This small molecule binds to this protein.
Small molecule (SMILES): CC(=O)C(=O)O

Sequence of chain 5.A:
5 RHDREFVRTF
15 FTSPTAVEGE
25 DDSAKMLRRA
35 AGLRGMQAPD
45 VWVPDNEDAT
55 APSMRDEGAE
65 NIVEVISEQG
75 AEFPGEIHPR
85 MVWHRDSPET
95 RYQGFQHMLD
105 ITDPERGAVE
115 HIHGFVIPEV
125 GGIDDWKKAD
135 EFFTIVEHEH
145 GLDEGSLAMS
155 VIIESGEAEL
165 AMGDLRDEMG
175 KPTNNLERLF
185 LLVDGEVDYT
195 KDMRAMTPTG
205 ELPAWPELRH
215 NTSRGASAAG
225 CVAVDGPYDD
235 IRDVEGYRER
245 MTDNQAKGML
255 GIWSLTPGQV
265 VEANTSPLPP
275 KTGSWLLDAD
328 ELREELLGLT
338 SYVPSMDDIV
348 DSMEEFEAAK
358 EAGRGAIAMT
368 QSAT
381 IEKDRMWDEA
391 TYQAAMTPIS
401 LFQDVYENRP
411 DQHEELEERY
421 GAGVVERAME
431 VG

Binding-site contacts:
Ligand atom CB contacts residue GLY189 of chain 5.A at 4.2 Å.
Ligand atom OXT contacts residue VAL191 of chain 5.A at 2.8 Å (h-bond).
Ligand atom CA contacts residue MG1 of chain 5.D at 2.8 Å.
Ligand atom CB contacts residue PRO231 of chain 5.A at 3.3 Å (hydrophobic).
Ligand atom CB contacts residue ARG84 of chain 5.A at 4.2 Å.
Ligand atom O contacts residue GLU158 of chain 5.A at 2.7 Å (salt-bridge).
Ligand atom C contacts residue GLU190 of chain 5.A at 4.3 Å.
Ligand atom O contacts residue MG1 of chain 5.D at 1.9 Å.
Ligand atom OXT contacts residue MG1 of chain 5.D at 4.0 Å.
Ligand atom OXT contacts residue ASP192 of chain 5.A at 3.7 Å.
Ligand atom C contacts residue VAL191 of chain 5.A at 3.7 Å (hydrophobic).
Ligand atom OXT contacts residue GLY189 of chain 5.A at 3.0 Å.
Ligand atom O3 contacts residue MG1 of chain 5.D at 2.2 Å.
Ligand atom CA contacts residue GLY189 of chain 5.A at 4.0 Å.
Ligand atom C contacts residue MG1 of chain 5.D at 2.8 Å.
Ligand atom O3 contacts residue ACO1 of chain 5.B at 2.9 Å (h-bond).
Ligand atom O3 contacts residue ASP192 of chain 5.A at 4.0 Å.
Ligand atom C contacts residue GLU158 of chain 5.A at 3.4 Å.
Ligand atom O3 contacts residue ARG84 of chain 5.A at 2.8 Å (salt-bridge).
Ligand atom O contacts residue VAL191 of chain 5.A at 3.9 Å.
Ligand atom O contacts residue ALA390 of chain 5.A at 4.0 Å.
Ligand atom O3 contacts residue GLU158 of chain 5.A at 3.3 Å (salt-bridge).
Ligand atom OXT contacts residue GLU158 of chain 5.A at 4.3 Å.
Ligand atom CA contacts residue TRP257 of chain 5.A at 4.1 Å (hydrophobic).
Ligand atom C contacts residue ASP192 of chain 5.A at 3.7 Å.
Ligand atom C contacts residue GLY189 of chain 5.A at 3.6 Å.
Ligand atom O contacts residue GLY189 of chain 5.A at 3.8 Å.
Ligand atom CB contacts residue ACO1 of chain 5.B at 2.7 Å.
Ligand atom CA contacts residue GLU158 of chain 5.A at 3.6 Å.
Ligand atom CB contacts residue TRP257 of chain 5.A at 3.2 Å (hydrophobic).
Ligand atom OXT contacts residue PRO231 of chain 5.A at 3.8 Å.
Ligand atom OXT contacts residue ACO1 of chain 5.B at 3.1 Å.
Ligand atom C contacts residue ACO1 of chain 5.B at 2.7 Å.
Ligand atom O3 contacts residue TRP257 of chain 5.A at 4.1 Å.
Ligand atom OXT contacts residue GLU190 of chain 5.A at 3.2 Å (salt-bridge).
Ligand atom O contacts residue ACO1 of chain 5.B at 3.4 Å.
Ligand atom CA contacts residue ARG84 of chain 5.A at 3.9 Å.
Ligand atom CB contacts residue MG1 of chain 5.D at 4.3 Å.
Ligand atom O contacts residue ASP192 of chain 5.A at 2.8 Å (salt-bridge).
Ligand atom CA contacts residue ACO1 of chain 5.B at 2.5 Å.